Sequence of chain 1.Q:
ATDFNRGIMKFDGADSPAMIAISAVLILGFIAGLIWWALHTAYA

Sequence of chain 1.D:
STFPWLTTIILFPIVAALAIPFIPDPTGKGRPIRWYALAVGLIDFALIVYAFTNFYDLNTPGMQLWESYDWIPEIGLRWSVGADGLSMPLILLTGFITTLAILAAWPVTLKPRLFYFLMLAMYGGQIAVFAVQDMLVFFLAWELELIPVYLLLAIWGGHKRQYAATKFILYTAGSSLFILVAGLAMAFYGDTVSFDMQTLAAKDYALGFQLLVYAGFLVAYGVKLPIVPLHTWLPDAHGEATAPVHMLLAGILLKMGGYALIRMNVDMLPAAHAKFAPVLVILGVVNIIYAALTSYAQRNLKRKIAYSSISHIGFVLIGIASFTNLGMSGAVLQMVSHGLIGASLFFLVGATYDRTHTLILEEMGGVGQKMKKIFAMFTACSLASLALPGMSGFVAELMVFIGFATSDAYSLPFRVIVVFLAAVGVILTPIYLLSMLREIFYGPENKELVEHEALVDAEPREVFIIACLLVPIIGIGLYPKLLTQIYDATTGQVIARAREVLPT

This small molecule binds to this protein.
Small molecule (SMILES): C[C@@H]1CC[C@@]2(OC1)O[C@H]1[C@@H](O)[C@H]3[C@@H]4CC[C@H]5C[C@@H](O[C@@H]6O[C@H](CO)[C@H](O[C@@H]7O[C@H](CO)[C@@H](O)[C@H](O[C@@H]8OC[C@@H](O)[C@H](O)[C@H]8O)[C@H]7O[C@@H]7O[C@H](CO)[C@H](O)[C@H](O[C@@H]8O[C@H](CO)[C@@H](O)[C@H](O)[C@H]8O)[C@H]7O)[C@H](O)[C@H]6O)[C@H](O)C[C@]5(C)[C@H]4CC[C@]3(C)[C@H]1[C@@H]2C

Binding-site contacts:
Ligand atom O79 contacts residue TRP37 of chain 1.Q at 3.7 Å.
Ligand atom C22 contacts residue LEU40 of chain 1.Q at 4.0 Å (hydrophobic).
Ligand atom C01 contacts residue ILE32 of chain 1.Q at 3.6 Å (hydrophobic).
Ligand atom C01 contacts residue LEU29 of chain 1.Q at 3.4 Å (hydrophobic).
Ligand atom O84 contacts residue LEU29 of chain 1.Q at 4.2 Å.
Ligand atom C22 contacts residue TRP37 of chain 1.Q at 4.5 Å (hydrophobic).
Ligand atom O79 contacts residue HIS41 of chain 1.Q at 3.3 Å (h-bond).
Ligand atom C83 contacts residue ILE36 of chain 1.Q at 3.3 Å (hydrophobic).
Ligand atom C06 contacts residue ILE36 of chain 1.Q at 4.1 Å (hydrophobic).
Ligand atom C85 contacts residue ILE32 of chain 1.Q at 3.8 Å (hydrophobic).
Ligand atom C14 contacts residue ILE36 of chain 1.Q at 4.2 Å (hydrophobic).
Ligand atom C02 contacts residue LEU29 of chain 1.Q at 4.0 Å (hydrophobic).
Ligand atom C80 contacts residue LEU40 of chain 1.Q at 4.3 Å (hydrophobic).
Ligand atom C02 contacts residue ILE32 of chain 1.Q at 3.7 Å (hydrophobic).
Ligand atom O79 contacts residue LEU40 of chain 1.Q at 4.1 Å.
Ligand atom C13 contacts residue ALA33 of chain 1.Q at 4.3 Å (hydrophobic).
Ligand atom C21 contacts residue TRP37 of chain 1.Q at 4.0 Å (hydrophobic).
Ligand atom C01 contacts residue PRO230 of chain 1.D at 4.3 Å (hydrophobic).
Ligand atom C85 contacts residue LEU29 of chain 1.Q at 3.4 Å (hydrophobic).
Ligand atom C03 contacts residue PRO230 of chain 1.D at 3.8 Å (hydrophobic).
Ligand atom C13 contacts residue ILE36 of chain 1.Q at 4.1 Å (hydrophobic).
Ligand atom C81 contacts residue ILE36 of chain 1.Q at 4.1 Å (hydrophobic).